Sequence of chain 1.A:
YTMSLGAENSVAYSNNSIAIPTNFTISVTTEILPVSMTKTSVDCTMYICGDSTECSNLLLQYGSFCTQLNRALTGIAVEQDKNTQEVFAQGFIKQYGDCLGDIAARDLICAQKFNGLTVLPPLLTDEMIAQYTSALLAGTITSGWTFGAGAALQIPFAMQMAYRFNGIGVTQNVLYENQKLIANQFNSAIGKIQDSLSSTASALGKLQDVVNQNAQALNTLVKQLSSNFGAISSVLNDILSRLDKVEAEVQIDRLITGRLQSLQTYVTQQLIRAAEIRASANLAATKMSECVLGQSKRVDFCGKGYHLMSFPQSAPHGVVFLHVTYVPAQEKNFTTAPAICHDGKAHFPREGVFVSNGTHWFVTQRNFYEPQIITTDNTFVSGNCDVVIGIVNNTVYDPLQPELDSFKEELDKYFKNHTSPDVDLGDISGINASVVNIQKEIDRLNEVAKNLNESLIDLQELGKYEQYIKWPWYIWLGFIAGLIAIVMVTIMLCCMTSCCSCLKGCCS

The protein below binds the small molecule below.
Small molecule (SMILES): CC(=O)N[C@@H]1[C@@H](O)[C@H](O)[C@@H](CO)O[C@H]1O

Binding-site contacts:
Ligand atom C2 contacts residue ASN488 of chain 1.A at 2.3 Å.
Ligand atom C8 contacts residue ASN488 of chain 1.A at 4.2 Å.
Ligand atom N2 contacts residue ASN488 of chain 1.A at 2.8 Å (h-bond).
Ligand atom C3 contacts residue ASN488 of chain 1.A at 3.7 Å.
Ligand atom N2 contacts residue GLY486 of chain 1.A at 4.4 Å.
Ligand atom C1 contacts residue ASN488 of chain 1.A at 1.4 Å.
Ligand atom C7 contacts residue ASN488 of chain 1.A at 3.0 Å.
Ligand atom C8 contacts residue GLY486 of chain 1.A at 3.5 Å.
Ligand atom O7 contacts residue ASN488 of chain 1.A at 2.8 Å (h-bond).
Ligand atom C5 contacts residue ASN488 of chain 1.A at 3.6 Å.
Ligand atom C7 contacts residue GLY486 of chain 1.A at 4.2 Å.
Ligand atom C4 contacts residue ASN488 of chain 1.A at 4.1 Å.
Ligand atom O7 contacts residue GLN269 of chain 1.C at 4.2 Å.
Ligand atom O5 contacts residue ASN488 of chain 1.A at 2.3 Å (h-bond).

Sequence of chain 1.C:
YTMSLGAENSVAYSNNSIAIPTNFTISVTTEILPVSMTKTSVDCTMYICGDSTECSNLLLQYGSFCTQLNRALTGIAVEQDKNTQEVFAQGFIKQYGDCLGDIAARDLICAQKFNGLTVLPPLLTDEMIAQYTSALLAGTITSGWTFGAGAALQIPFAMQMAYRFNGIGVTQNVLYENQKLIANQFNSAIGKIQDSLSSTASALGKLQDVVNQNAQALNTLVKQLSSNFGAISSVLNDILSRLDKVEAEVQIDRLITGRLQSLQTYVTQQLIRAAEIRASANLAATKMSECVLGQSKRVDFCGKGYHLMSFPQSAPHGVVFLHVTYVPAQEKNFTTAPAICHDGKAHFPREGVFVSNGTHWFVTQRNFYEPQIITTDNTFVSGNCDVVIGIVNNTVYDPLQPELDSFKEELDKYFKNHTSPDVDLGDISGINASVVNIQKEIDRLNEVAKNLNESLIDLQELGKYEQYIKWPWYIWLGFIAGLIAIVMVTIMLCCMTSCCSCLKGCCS